Sequence of chain 3.A:
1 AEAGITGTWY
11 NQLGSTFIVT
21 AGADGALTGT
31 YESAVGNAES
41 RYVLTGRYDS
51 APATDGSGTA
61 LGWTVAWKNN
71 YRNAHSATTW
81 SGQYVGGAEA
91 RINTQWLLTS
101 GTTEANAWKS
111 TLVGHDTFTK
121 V

Binding-site contacts:
Ligand atom C3 contacts residue HIS1 of chain 3.B at 2.3 Å.
Ligand atom O1 contacts residue PRO2 of chain 3.B at 3.4 Å (h-bond).
Ligand atom C4 contacts residue HIS1 of chain 3.B at 3.6 Å.
Ligand atom O1 contacts residue ARG72 of chain 3.A at 2.9 Å (salt-bridge).
Ligand atom C4 contacts residue CYS7 of chain 3.B at 3.2 Å (hydrophobic).
Ligand atom C5 contacts residue CYS7 of chain 3.B at 2.8 Å (hydrophobic).
Ligand atom O1 contacts residue HIS1 of chain 3.B at 2.2 Å (h-bond).
Ligand atom C6 contacts residue CYS7 of chain 3.B at 1.8 Å (hydrophobic).
Ligand atom C2 contacts residue HIS1 of chain 3.B at 1.3 Å.
Ligand atom C2 contacts residue ARG72 of chain 3.A at 3.8 Å.
Ligand atom C2 contacts residue PRO2 of chain 3.B at 3.8 Å (hydrophobic).

A protein and the small-molecule ligand that binds it are described below.
Small molecule (SMILES): CCCCC(=O)O

Sequence of chain 3.B:
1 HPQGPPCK